Sequence of chain 1.A:
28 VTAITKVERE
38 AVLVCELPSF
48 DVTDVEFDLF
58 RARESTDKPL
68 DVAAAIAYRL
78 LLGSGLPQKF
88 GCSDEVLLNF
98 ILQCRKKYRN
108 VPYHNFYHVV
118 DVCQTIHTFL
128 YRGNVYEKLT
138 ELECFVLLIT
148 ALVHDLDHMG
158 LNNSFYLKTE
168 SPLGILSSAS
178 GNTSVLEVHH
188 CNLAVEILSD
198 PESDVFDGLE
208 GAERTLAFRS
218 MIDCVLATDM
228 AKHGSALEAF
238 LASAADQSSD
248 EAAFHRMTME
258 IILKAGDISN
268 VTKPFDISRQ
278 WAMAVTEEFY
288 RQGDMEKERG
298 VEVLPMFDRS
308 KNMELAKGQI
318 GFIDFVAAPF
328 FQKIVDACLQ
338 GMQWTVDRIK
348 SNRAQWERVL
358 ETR

A small-molecule ligand and the protein it binds are described below.
Small molecule (SMILES): CC1(C)CC(=O)N(CC(=O)N2CCC(N3N=C(c4ccc(OC(F)F)c(OC(F)F)c4)[C@H]4CC=CC[C@H]4C3=O)CC2)C(=O)C1

Binding-site contacts:
Ligand atom C24 contacts residue HIS111 of chain 1.A at 3.9 Å.
Ligand atom F1 contacts residue GLN316 of chain 1.A at 3.8 Å.
Ligand atom F1 contacts residue PHE319 of chain 1.A at 3.9 Å.
Ligand atom F4 contacts residue GLY315 of chain 1.A at 3.4 Å.
Ligand atom C21 contacts residue ILE265 of chain 1.A at 3.8 Å (hydrophobic).
Ligand atom O4 contacts residue GLN316 of chain 1.A at 3.4 Å (h-bond).
Ligand atom C28 contacts residue MET303 of chain 1.A at 3.8 Å (hydrophobic).
Ligand atom C22 contacts residue ASP264 of chain 1.A at 3.8 Å.
Ligand atom F3 contacts residue MET303 of chain 1.A at 3.5 Å.
Ligand atom C17 contacts residue VAL282 of chain 1.A at 3.9 Å (hydrophobic).
Ligand atom C26 contacts residue MET227 of chain 1.A at 3.9 Å (hydrophobic).
Ligand atom F4 contacts residue GLN316 of chain 1.A at 3.6 Å.
Ligand atom F2 contacts residue ALA279 of chain 1.A at 3.5 Å.
Ligand atom C30 contacts residue GLY318 of chain 1.A at 3.6 Å.
Ligand atom C15 contacts residue VAL282 of chain 1.A at 3.7 Å (hydrophobic).
Ligand atom O5 contacts residue MET227 of chain 1.A at 3.3 Å.
Ligand atom F1 contacts residue ASN267 of chain 1.A at 3.3 Å.
Ligand atom F4 contacts residue PHE319 of chain 1.A at 3.4 Å.
Ligand atom C23 contacts residue MET227 of chain 1.A at 3.8 Å (hydrophobic).
Ligand atom F1 contacts residue VAL268 of chain 1.A at 3.5 Å.
Ligand atom C16 contacts residue GLN316 of chain 1.A at 3.2 Å.
Ligand atom C18 contacts residue GLN316 of chain 1.A at 3.6 Å.
Ligand atom O3 contacts residue GLN316 of chain 1.A at 3.2 Å (h-bond).
Ligand atom N4 contacts residue PHE286 of chain 1.A at 3.9 Å.
Ligand atom O2 contacts residue MET303 of chain 1.A at 3.5 Å.
Ligand atom F2 contacts residue TRP278 of chain 1.A at 3.7 Å.
Ligand atom C16 contacts residue ASN267 of chain 1.A at 3.9 Å.
Ligand atom C23 contacts residue ASP264 of chain 1.A at 3.7 Å.
Ligand atom F3 contacts residue PHE286 of chain 1.A at 3.6 Å.
Ligand atom C14 contacts residue VAL282 of chain 1.A at 4.0 Å (hydrophobic).
Ligand atom C19 contacts residue PHE319 of chain 1.A at 3.6 Å (hydrophobic).
Ligand atom F2 contacts residue ASN267 of chain 1.A at 3.1 Å.
Ligand atom O6 contacts residue PHE319 of chain 1.A at 3.9 Å.
Ligand atom C14 contacts residue ASN267 of chain 1.A at 3.8 Å.
Ligand atom C6 contacts residue VAL323 of chain 1.A at 3.6 Å (hydrophobic).
Ligand atom O4 contacts residue PHE319 of chain 1.A at 3.6 Å.
Ligand atom C1 contacts residue PHE322 of chain 1.A at 3.7 Å (hydrophobic).
Ligand atom C22 contacts residue MET227 of chain 1.A at 3.5 Å (hydrophobic).
Ligand atom C27 contacts residue MET303 of chain 1.A at 3.9 Å (hydrophobic).
Ligand atom O3 contacts residue VAL282 of chain 1.A at 3.9 Å.